Binding-site contacts:
Ligand atom N2 contacts residue PHE203 of chain 1.A at 3.4 Å (h-bond).
Ligand atom N2 contacts residue ASN205 of chain 1.A at 2.9 Å (h-bond).
Ligand atom C8 contacts residue PHE204 of chain 1.A at 4.0 Å (hydrophobic).
Ligand atom C7 contacts residue PHE203 of chain 1.A at 3.8 Å (hydrophobic).
Ligand atom O7 contacts residue ASN205 of chain 1.A at 3.7 Å.
Ligand atom C8 contacts residue PHE203 of chain 1.A at 3.4 Å (hydrophobic).
Ligand atom C2 contacts residue ASN205 of chain 1.A at 2.5 Å.
Ligand atom C1 contacts residue PHE203 of chain 1.A at 4.4 Å (hydrophobic).
Ligand atom C1 contacts residue ASN205 of chain 1.A at 1.4 Å.
Ligand atom C5 contacts residue ASN205 of chain 1.A at 3.6 Å.
Ligand atom C3 contacts residue ASN205 of chain 1.A at 3.8 Å.
Ligand atom C7 contacts residue PHE204 of chain 1.A at 4.4 Å (hydrophobic).
Ligand atom C4 contacts residue ASN205 of chain 1.A at 4.2 Å.
Ligand atom C7 contacts residue ASN205 of chain 1.A at 3.6 Å.
Ligand atom O5 contacts residue ASN205 of chain 1.A at 2.3 Å (h-bond).

Sequence of chain 1.A:
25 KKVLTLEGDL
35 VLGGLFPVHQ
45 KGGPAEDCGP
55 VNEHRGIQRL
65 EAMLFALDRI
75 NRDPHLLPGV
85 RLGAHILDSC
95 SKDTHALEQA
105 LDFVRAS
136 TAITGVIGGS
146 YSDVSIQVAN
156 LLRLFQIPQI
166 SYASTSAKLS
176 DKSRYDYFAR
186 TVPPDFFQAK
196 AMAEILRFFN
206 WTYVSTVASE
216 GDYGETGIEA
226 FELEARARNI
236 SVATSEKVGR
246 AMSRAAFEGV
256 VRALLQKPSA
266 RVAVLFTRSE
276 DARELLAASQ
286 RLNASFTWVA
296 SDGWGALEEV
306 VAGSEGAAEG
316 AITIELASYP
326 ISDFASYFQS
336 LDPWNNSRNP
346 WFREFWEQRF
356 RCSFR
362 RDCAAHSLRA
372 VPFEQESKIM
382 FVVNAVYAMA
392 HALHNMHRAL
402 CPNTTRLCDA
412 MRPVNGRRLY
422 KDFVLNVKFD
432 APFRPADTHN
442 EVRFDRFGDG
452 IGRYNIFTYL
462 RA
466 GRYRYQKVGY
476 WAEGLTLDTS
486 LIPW

A protein and the small-molecule ligand that binds it are described below.
Small molecule (SMILES): CC(=O)N[C@@H]1[C@@H](O)[C@H](O)[C@@H](CO)O[C@H]1O